Binding-site contacts:
Ligand atom O3 contacts residue GLY116 of chain 4.A at 3.7 Å.
Ligand atom C4 contacts residue VAL288 of chain 4.A at 4.0 Å (hydrophobic).
Ligand atom N contacts residue GLY117 of chain 4.A at 4.3 Å.
Ligand atom C3 contacts residue TRP231 of chain 4.A at 3.4 Å (hydrophobic).
Ligand atom C3 contacts residue SER198 of chain 4.A at 3.5 Å.
Ligand atom O2 contacts residue ALA199 of chain 4.A at 2.7 Å (h-bond).
Ligand atom P contacts residue ALA199 of chain 4.A at 3.5 Å.
Ligand atom O2 contacts residue SER198 of chain 4.A at 2.5 Å (h-bond).
Ligand atom P contacts residue GLY117 of chain 4.A at 3.6 Å.
Ligand atom P contacts residue SER198 of chain 4.A at 1.6 Å.
Ligand atom O3 contacts residue GLY117 of chain 4.A at 3.9 Å.
Ligand atom O2 contacts residue GLY115 of chain 4.A at 4.0 Å.
Ligand atom O2 contacts residue GLY117 of chain 4.A at 2.6 Å (h-bond).
Ligand atom N contacts residue HIS438 of chain 4.A at 4.1 Å.
Ligand atom N contacts residue SER198 of chain 4.A at 2.5 Å (h-bond).
Ligand atom C3 contacts residue GLY117 of chain 4.A at 4.0 Å.
Ligand atom O3 contacts residue HIS438 of chain 4.A at 3.3 Å (h-bond).
Ligand atom N contacts residue TRP231 of chain 4.A at 4.2 Å.
Ligand atom C4 contacts residue LEU286 of chain 4.A at 3.6 Å (hydrophobic).
Ligand atom N contacts residue PHE398 of chain 4.A at 3.7 Å.
Ligand atom C4 contacts residue GLY117 of chain 4.A at 4.2 Å.
Ligand atom P contacts residue GLY116 of chain 4.A at 3.9 Å.
Ligand atom O2 contacts residue GLY116 of chain 4.A at 3.0 Å (h-bond).
Ligand atom C4 contacts residue TRP231 of chain 4.A at 3.7 Å (hydrophobic).
Ligand atom C3 contacts residue PHE398 of chain 4.A at 4.4 Å (hydrophobic).
Ligand atom O3 contacts residue SER198 of chain 4.A at 2.5 Å (h-bond).
Ligand atom P contacts residue HIS438 of chain 4.A at 3.8 Å.

A small-molecule ligand and the protein it binds are described below.
Small molecule (SMILES): CCNP(=O)(O)O

Sequence of chain 4.A:
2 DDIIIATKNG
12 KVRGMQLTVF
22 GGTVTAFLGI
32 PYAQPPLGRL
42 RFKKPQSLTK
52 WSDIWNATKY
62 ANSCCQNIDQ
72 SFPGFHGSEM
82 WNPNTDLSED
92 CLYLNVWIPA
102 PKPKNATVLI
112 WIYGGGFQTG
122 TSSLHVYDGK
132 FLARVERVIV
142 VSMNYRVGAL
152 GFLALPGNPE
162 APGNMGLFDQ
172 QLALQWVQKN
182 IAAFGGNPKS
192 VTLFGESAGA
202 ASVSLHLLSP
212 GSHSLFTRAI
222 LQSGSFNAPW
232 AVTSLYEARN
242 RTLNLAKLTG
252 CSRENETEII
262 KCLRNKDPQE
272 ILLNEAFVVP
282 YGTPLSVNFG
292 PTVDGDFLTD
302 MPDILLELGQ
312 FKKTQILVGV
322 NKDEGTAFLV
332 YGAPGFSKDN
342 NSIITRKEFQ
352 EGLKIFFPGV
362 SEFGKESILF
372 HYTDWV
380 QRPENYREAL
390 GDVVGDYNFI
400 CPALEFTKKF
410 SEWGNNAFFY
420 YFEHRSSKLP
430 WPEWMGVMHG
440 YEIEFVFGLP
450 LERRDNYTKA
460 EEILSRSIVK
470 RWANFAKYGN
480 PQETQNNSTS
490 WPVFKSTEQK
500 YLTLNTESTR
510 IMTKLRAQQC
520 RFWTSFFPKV